Binding-site contacts:
Ligand atom O3A contacts residue THR467 of chain 1.A at 3.4 Å.
Ligand atom O2' contacts residue LEU222 of chain 1.A at 3.6 Å.
Ligand atom C2' contacts residue ALA314 of chain 1.A at 3.5 Å (hydrophobic).
Ligand atom O7' contacts residue THR467 of chain 1.A at 3.7 Å.
Ligand atom O4' contacts residue THR220 of chain 1.A at 3.2 Å (h-bond).
Ligand atom O4 contacts residue LYS441 of chain 1.A at 3.5 Å.
Ligand atom O7' contacts residue HIS466 of chain 1.A at 3.6 Å.
Ligand atom O2 contacts residue HIS444 of chain 1.A at 3.2 Å.
Ligand atom C2 contacts residue LEU442 of chain 1.A at 3.7 Å (hydrophobic).
Ligand atom N3 contacts residue TYR447 of chain 1.A at 3.3 Å.
Ligand atom C2D contacts residue TYR447 of chain 1.A at 3.5 Å (hydrophobic).
Ligand atom O3D contacts residue THR467 of chain 1.A at 3.1 Å.
Ligand atom O3' contacts residue ALA314 of chain 1.A at 3.8 Å.
Ligand atom C5 contacts residue LEU412 of chain 1.A at 3.8 Å (hydrophobic).
Ligand atom O2A contacts residue THR468 of chain 1.A at 3.6 Å.
Ligand atom C8' contacts residue THR467 of chain 1.A at 3.6 Å.
Ligand atom O2 contacts residue TYR447 of chain 1.A at 3.4 Å.
Ligand atom O2B contacts residue LYS388 of chain 1.A at 3.1 Å (salt-bridge).
Ligand atom O1B contacts residue THR467 of chain 1.A at 2.7 Å (h-bond).
Ligand atom C7' contacts residue THR467 of chain 1.A at 3.6 Å.
Ligand atom O1A contacts residue ASN385 of chain 1.A at 2.9 Å (h-bond).
Ligand atom CB contacts residue PRO219 of chain 1.A at 3.7 Å (hydrophobic).
Ligand atom N3 contacts residue LEU442 of chain 1.A at 2.8 Å (h-bond).
Ligand atom O2 contacts residue LEU442 of chain 1.A at 3.7 Å.
Ligand atom C8' contacts residue LEU223 of chain 1.A at 3.5 Å (hydrophobic).
Ligand atom O6' contacts residue PHE165 of chain 1.A at 3.8 Å.
Ligand atom C4 contacts residue TYR447 of chain 1.A at 3.8 Å (hydrophobic).
Ligand atom C3' contacts residue PRO219 of chain 1.A at 3.6 Å (hydrophobic).
Ligand atom O3' contacts residue THR220 of chain 1.A at 3.3 Å (h-bond).
Ligand atom PB contacts residue THR467 of chain 1.A at 3.7 Å.
Ligand atom O4 contacts residue LEU442 of chain 1.A at 3.0 Å (h-bond).
Ligand atom C4 contacts residue LEU442 of chain 1.A at 3.7 Å (hydrophobic).
Ligand atom C2 contacts residue TYR447 of chain 1.A at 3.5 Å (hydrophobic).
Ligand atom O2' contacts residue ASP471 of chain 1.A at 2.6 Å (salt-bridge).
Ligand atom C8' contacts residue PRO219 of chain 1.A at 3.6 Å (hydrophobic).
Ligand atom C2D contacts residue ASP471 of chain 1.A at 3.6 Å.
Ligand atom O2' contacts residue HIS444 of chain 1.A at 3.2 Å.
Ligand atom O2' contacts residue TYR447 of chain 1.A at 3.1 Å.
Ligand atom O1B contacts residue HIS466 of chain 1.A at 3.2 Å.
Ligand atom O3D contacts residue LEU222 of chain 1.A at 3.1 Å.

The protein below binds the small molecule below.
Small molecule (SMILES): CC(=O)N[C@@H]1[C@@H](O)[C@H](O)[C@@H](CO)O[C@@H]1C[P](=O)(O)O[P](=O)(O)OC[C@H]1O[C@@H](n2ccc(=O)[nH]c2=O)[C@H](O)[C@@H]1O

Sequence of chain 1.A:
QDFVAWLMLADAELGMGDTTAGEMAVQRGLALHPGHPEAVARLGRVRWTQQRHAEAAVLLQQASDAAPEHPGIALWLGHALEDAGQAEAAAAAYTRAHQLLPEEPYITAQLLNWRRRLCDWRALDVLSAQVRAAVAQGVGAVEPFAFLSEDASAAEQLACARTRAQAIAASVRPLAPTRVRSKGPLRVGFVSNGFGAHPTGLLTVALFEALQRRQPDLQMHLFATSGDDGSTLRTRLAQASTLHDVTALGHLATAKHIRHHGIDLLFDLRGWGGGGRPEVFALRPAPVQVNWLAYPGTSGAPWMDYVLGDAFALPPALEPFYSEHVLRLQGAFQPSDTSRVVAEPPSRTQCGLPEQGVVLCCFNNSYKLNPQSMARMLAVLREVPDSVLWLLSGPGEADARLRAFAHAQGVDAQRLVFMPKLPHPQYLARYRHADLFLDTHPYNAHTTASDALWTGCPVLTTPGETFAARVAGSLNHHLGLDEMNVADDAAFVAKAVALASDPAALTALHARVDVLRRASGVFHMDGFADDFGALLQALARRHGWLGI